Sequence of chain 2.A:
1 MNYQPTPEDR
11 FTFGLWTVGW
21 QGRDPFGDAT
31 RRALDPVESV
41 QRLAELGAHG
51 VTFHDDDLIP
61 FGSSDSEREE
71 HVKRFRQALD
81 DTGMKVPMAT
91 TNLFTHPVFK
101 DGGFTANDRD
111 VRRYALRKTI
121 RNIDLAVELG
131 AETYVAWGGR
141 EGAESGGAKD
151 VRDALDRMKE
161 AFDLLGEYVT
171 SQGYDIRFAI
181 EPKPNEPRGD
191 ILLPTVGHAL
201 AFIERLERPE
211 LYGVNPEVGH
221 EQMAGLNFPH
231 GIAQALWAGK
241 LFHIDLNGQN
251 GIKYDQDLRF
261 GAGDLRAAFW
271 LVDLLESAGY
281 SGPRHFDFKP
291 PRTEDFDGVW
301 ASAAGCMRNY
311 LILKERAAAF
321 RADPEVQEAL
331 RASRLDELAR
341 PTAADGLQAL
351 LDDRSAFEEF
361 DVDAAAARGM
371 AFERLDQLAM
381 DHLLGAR

Binding-site contacts:
Ligand atom C4 contacts residue THR90 of chain 2.A at 3.5 Å.
Ligand atom O6 contacts residue HIS285 of chain 2.A at 3.9 Å.
Ligand atom O5 contacts residue TRP16 of chain 2.A at 3.8 Å.
Ligand atom C4 contacts residue HIS54 of chain 2.A at 3.3 Å.
Ligand atom O2 contacts residue TRP16 of chain 2.A at 3.0 Å (h-bond).
Ligand atom O5 contacts residue ASP245 of chain 2.A at 3.6 Å (salt-bridge).
Ligand atom C2 contacts residue MN1 of chain 2.D at 3.1 Å.
Ligand atom C1 contacts residue ASP287 of chain 2.A at 3.9 Å.
Ligand atom O4 contacts residue THR90 of chain 2.A at 3.0 Å (h-bond).
Ligand atom O1 contacts residue GLU181 of chain 2.A at 2.5 Å (salt-bridge).
Ligand atom O1 contacts residue GLU217 of chain 2.A at 3.5 Å (salt-bridge).
Ligand atom C2 contacts residue ASP287 of chain 2.A at 3.1 Å.
Ligand atom O5 contacts residue GLU181 of chain 2.A at 3.4 Å (salt-bridge).
Ligand atom C3 contacts residue HIS54 of chain 2.A at 3.0 Å.
Ligand atom O4 contacts residue TRP137 of chain 2.A at 3.2 Å.
Ligand atom O2 contacts residue ASP287 of chain 2.A at 2.6 Å (salt-bridge).
Ligand atom O1 contacts residue ASP287 of chain 2.A at 3.2 Å (salt-bridge).
Ligand atom C6 contacts residue TRP16 of chain 2.A at 3.8 Å (hydrophobic).
Ligand atom O6 contacts residue ASN215 of chain 2.A at 3.0 Å (h-bond).
Ligand atom O4 contacts residue HIS54 of chain 2.A at 3.4 Å.
Ligand atom O1 contacts residue MN1 of chain 2.D at 2.5 Å.
Ligand atom C6 contacts residue MET88 of chain 2.A at 3.6 Å (hydrophobic).
Ligand atom O6 contacts residue VAL135 of chain 2.A at 3.6 Å.
Ligand atom O6 contacts residue GLU181 of chain 2.A at 3.8 Å.
Ligand atom C1 contacts residue TRP137 of chain 2.A at 3.5 Å (hydrophobic).
Ligand atom C6 contacts residue VAL135 of chain 2.A at 3.6 Å (hydrophobic).
Ligand atom O5 contacts residue ASP287 of chain 2.A at 3.1 Å (salt-bridge).
Ligand atom C5 contacts residue MN1 of chain 2.D at 3.6 Å.
Ligand atom C5 contacts residue VAL135 of chain 2.A at 3.9 Å (hydrophobic).
Ligand atom C7 contacts residue HIS54 of chain 2.A at 1.8 Å.
Ligand atom C1 contacts residue MN1 of chain 2.D at 3.4 Å.
Ligand atom O6 contacts residue MN1 of chain 2.D at 3.9 Å.
Ligand atom O5 contacts residue MN1 of chain 2.D at 2.6 Å.
Ligand atom C5 contacts residue GLU181 of chain 2.A at 3.5 Å.
Ligand atom O2 contacts residue MN1 of chain 2.D at 3.6 Å.
Ligand atom C7 contacts residue TRP16 of chain 2.A at 3.7 Å (hydrophobic).
Ligand atom O1 contacts residue HIS220 of chain 2.A at 3.8 Å.
Ligand atom C1 contacts residue GLU181 of chain 2.A at 3.3 Å.
Ligand atom O6 contacts residue ASP245 of chain 2.A at 3.0 Å (salt-bridge).
Ligand atom O6 contacts residue MET88 of chain 2.A at 3.4 Å.

The small molecule below binds the protein below.
Small molecule (SMILES): C[C@H]1[C@H](O)[C@@H](CO)O[C@]1(O)CO